A small-molecule ligand and the protein it binds are described below.
Small molecule (SMILES): CC[C@@H](NC(=O)[C@@H](O)[C@H](C)NC(=O)[C@H](CC(=O)N(C)C)NC(=O)[C@@H](NC(=O)[C@@H](NC(=O)CCCCCN)C(C)(C)C)C(C)(C)C)c1ccccc1

Sequence of chain 1.C:
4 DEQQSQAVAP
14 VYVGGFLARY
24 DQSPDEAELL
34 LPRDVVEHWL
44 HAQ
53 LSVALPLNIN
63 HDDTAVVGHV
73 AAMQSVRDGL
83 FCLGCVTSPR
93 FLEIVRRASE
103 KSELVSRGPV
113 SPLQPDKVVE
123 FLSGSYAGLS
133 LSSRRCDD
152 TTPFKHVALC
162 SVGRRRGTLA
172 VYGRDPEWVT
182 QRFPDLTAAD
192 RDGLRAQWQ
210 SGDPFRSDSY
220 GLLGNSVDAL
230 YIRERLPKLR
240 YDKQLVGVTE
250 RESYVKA

Binding-site contacts:
Ligand atom CA1 contacts residue SER135 of chain 1.C at 3.4 Å.
Ligand atom O4 contacts residue SER132 of chain 1.C at 2.3 Å (h-bond).
Ligand atom O4 contacts residue GLY164 of chain 1.C at 3.4 Å.
Ligand atom C311 contacts residue CYS161 of chain 1.C at 3.4 Å (hydrophobic).
Ligand atom O3 contacts residue ARG165 of chain 1.C at 2.4 Å (salt-bridge).
Ligand atom CG11 contacts residue SER135 of chain 1.C at 3.2 Å.
Ligand atom O4 contacts residue ARG165 of chain 1.C at 2.9 Å (salt-bridge).
Ligand atom N3 contacts residue LEU133 of chain 1.C at 3.0 Å (h-bond).
Ligand atom CB3 contacts residue HIS63 of chain 1.C at 3.2 Å.
Ligand atom O11 contacts residue HIS63 of chain 1.C at 2.5 Å (h-bond).
Ligand atom O contacts residue ARG137 of chain 1.C at 2.5 Å (salt-bridge).
Ligand atom CG2 contacts residue LYS156 of chain 1.C at 3.3 Å.
Ligand atom CB contacts residue ARG137 of chain 1.C at 3.3 Å.
Ligand atom C311 contacts residue ASN62 of chain 1.C at 3.3 Å.
Ligand atom C4 contacts residue SER132 of chain 1.C at 1.4 Å.
Ligand atom C8 contacts residue VAL163 of chain 1.C at 3.5 Å (hydrophobic).
Ligand atom N21 contacts residue SER132 of chain 1.C at 3.5 Å (h-bond).
Ligand atom C11 contacts residue SER132 of chain 1.C at 2.4 Å.
Ligand atom N3 contacts residue SER132 of chain 1.C at 2.6 Å (h-bond).
Ligand atom CG3 contacts residue LYS156 of chain 1.C at 3.3 Å.
Ligand atom C1 contacts residue SER135 of chain 1.C at 3.5 Å.
Ligand atom CA4 contacts residue ARG165 of chain 1.C at 3.3 Å.
Ligand atom C7 contacts residue ILE231 of chain 1.C at 3.4 Å (hydrophobic).
Ligand atom O2 contacts residue SER134 of chain 1.C at 3.5 Å.
Ligand atom O contacts residue ARG136 of chain 1.C at 3.2 Å.
Ligand atom C11 contacts residue HIS63 of chain 1.C at 3.3 Å.
Ligand atom CG31 contacts residue ARG137 of chain 1.C at 3.3 Å.
Ligand atom C contacts residue ARG137 of chain 1.C at 3.4 Å.
Ligand atom N1 contacts residue SER135 of chain 1.C at 2.7 Å (h-bond).
Ligand atom CB4 contacts residue SER132 of chain 1.C at 3.1 Å.
Ligand atom O11 contacts residue SER132 of chain 1.C at 2.9 Å (h-bond).
Ligand atom N21 contacts residue ARG165 of chain 1.C at 3.4 Å.
Ligand atom C9 contacts residue VAL163 of chain 1.C at 2.8 Å (hydrophobic).
Ligand atom CG4 contacts residue SER134 of chain 1.C at 3.5 Å.
Ligand atom OD1 contacts residue SER134 of chain 1.C at 2.5 Å (h-bond).
Ligand atom O2 contacts residue SER135 of chain 1.C at 3.1 Å (h-bond).
Ligand atom CA4 contacts residue SER132 of chain 1.C at 2.4 Å.
Ligand atom CG2 contacts residue SER135 of chain 1.C at 3.3 Å.
Ligand atom C3 contacts residue ARG165 of chain 1.C at 3.5 Å.
Ligand atom C32 contacts residue ASN62 of chain 1.C at 3.0 Å.